Sequence of chain 1.B:
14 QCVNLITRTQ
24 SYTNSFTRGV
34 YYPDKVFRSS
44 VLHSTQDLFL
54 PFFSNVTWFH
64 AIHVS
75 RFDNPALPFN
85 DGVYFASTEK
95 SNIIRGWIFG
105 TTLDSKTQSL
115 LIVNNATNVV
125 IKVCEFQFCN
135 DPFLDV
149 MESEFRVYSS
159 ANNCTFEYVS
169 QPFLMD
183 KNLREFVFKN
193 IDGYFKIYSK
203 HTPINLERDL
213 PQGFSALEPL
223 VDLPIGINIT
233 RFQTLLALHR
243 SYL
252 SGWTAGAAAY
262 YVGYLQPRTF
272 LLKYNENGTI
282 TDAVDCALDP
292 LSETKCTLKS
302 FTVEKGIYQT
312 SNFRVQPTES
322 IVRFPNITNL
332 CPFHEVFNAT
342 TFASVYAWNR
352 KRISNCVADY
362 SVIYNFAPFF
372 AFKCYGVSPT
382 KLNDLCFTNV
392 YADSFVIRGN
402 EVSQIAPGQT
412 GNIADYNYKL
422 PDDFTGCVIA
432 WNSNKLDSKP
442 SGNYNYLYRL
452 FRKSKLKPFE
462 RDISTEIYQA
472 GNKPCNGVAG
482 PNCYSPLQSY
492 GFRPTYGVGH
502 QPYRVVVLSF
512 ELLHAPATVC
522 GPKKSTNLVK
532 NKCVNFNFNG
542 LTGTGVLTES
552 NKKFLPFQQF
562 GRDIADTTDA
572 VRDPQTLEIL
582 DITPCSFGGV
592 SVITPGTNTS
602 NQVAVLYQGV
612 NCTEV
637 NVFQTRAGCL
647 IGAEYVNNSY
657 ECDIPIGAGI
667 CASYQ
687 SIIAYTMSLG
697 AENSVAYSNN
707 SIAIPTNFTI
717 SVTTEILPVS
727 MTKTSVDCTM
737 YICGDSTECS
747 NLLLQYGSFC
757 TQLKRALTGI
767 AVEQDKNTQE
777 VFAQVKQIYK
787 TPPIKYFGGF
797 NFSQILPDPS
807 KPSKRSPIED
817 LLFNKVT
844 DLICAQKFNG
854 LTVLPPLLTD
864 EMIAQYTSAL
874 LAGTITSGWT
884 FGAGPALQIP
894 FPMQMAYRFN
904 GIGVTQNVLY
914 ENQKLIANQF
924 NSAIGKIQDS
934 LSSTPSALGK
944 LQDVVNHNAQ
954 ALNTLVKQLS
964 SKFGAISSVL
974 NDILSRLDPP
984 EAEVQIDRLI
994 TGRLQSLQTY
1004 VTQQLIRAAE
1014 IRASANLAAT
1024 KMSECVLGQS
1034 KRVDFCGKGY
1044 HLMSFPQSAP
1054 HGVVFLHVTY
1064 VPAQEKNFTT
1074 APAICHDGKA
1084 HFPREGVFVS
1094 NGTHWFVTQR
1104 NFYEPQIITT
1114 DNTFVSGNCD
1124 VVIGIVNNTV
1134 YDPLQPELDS

A small-molecule ligand and the protein it binds are described below.
Small molecule (SMILES): CC(=O)N[C@H]1[C@H](O[C@H]2[C@H](O)[C@@H](NC(C)=O)CO[C@@H]2CO)O[C@H](CO)[C@@H](O)[C@@H]1O

Binding-site contacts:
Ligand atom C2 contacts residue ASN1130 of chain 1.B at 2.5 Å.
Ligand atom C7 contacts residue ASN1130 of chain 1.B at 3.3 Å.
Ligand atom C4 contacts residue ASN1130 of chain 1.B at 4.2 Å.
Ligand atom C1 contacts residue ASN1130 of chain 1.B at 1.4 Å.
Ligand atom O5 contacts residue ASN1130 of chain 1.B at 2.3 Å (h-bond).
Ligand atom C8 contacts residue ASN1130 of chain 1.B at 4.5 Å.
Ligand atom O7 contacts residue ASN1130 of chain 1.B at 3.2 Å (h-bond).
Ligand atom N2 contacts residue ASN1130 of chain 1.B at 2.9 Å (h-bond).
Ligand atom C3 contacts residue ASN1130 of chain 1.B at 3.8 Å.
Ligand atom C5 contacts residue ASN1130 of chain 1.B at 3.6 Å.